This small molecule binds to this protein.
Small molecule (SMILES): CC(=O)N[C@@H]1[C@@H](O)[C@H](O)[C@@H](CO)O[C@H]1O

Binding-site contacts:
Ligand atom C4 contacts residue ASN339 of chain 1.C at 4.2 Å.
Ligand atom C8 contacts residue ASN339 of chain 1.C at 4.4 Å.
Ligand atom O5 contacts residue ASN339 of chain 1.C at 2.4 Å (h-bond).
Ligand atom O7 contacts residue HIS335 of chain 1.C at 4.2 Å.
Ligand atom C8 contacts residue HIS335 of chain 1.C at 3.4 Å.
Ligand atom C7 contacts residue HIS335 of chain 1.C at 4.3 Å.
Ligand atom C5 contacts residue ASN339 of chain 1.C at 3.6 Å.
Ligand atom N2 contacts residue ASN339 of chain 1.C at 2.9 Å (h-bond).
Ligand atom C1 contacts residue ASN339 of chain 1.C at 1.4 Å.
Ligand atom C3 contacts residue ASN339 of chain 1.C at 3.8 Å.
Ligand atom C2 contacts residue ASN339 of chain 1.C at 2.4 Å.
Ligand atom O7 contacts residue ASN339 of chain 1.C at 3.2 Å (h-bond).
Ligand atom C7 contacts residue ASN339 of chain 1.C at 3.2 Å.

Sequence of chain 1.C:
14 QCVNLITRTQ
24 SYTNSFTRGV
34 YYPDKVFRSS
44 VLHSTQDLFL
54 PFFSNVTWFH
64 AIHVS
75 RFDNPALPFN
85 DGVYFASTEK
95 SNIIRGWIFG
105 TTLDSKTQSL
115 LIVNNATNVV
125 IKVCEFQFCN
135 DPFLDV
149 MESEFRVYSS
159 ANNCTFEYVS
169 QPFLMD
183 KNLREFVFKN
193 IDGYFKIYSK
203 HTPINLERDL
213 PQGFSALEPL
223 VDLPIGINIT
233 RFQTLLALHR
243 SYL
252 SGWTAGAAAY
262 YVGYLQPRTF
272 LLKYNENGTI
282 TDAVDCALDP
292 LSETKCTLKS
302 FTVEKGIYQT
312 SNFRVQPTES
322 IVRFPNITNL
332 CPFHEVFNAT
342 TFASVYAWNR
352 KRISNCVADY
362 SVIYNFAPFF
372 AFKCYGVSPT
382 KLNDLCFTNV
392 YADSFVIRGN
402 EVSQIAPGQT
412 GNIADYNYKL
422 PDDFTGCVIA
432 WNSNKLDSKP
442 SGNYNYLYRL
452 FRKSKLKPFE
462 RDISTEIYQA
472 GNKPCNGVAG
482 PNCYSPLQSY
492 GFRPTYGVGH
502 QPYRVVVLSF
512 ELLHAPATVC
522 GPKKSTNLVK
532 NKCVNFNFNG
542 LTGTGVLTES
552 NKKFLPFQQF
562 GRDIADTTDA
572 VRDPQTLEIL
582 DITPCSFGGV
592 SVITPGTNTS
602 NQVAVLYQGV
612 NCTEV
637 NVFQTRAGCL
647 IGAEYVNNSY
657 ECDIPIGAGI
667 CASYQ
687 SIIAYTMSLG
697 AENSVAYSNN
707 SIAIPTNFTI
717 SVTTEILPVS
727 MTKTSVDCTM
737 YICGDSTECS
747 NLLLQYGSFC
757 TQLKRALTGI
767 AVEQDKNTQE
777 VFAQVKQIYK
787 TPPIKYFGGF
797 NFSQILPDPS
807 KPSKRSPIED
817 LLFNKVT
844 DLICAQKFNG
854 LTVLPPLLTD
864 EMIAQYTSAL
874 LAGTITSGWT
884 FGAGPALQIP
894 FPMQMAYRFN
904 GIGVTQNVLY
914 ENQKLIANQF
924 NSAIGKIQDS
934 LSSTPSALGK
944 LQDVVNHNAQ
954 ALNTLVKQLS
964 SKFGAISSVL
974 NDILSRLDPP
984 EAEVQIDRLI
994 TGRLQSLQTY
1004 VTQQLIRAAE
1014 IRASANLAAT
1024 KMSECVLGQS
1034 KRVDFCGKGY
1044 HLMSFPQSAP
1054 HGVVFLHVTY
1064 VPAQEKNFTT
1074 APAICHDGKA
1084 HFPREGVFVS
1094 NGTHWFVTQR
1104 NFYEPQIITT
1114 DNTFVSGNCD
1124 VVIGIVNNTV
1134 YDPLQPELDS